A small-molecule ligand and the protein it binds are described below.
Small molecule (SMILES): CC(=O)N[C@@H]1[C@@H](O)[C@H](O)[C@@H](CO)O[C@H]1O

Binding-site contacts:
Ligand atom O5 contacts residue GLU133 of chain 1.A at 4.2 Å.
Ligand atom C5 contacts residue ASN19 of chain 1.A at 3.6 Å.
Ligand atom O7 contacts residue ARG136 of chain 1.A at 4.0 Å.
Ligand atom C1 contacts residue VAL22 of chain 1.A at 4.2 Å (hydrophobic).
Ligand atom C6 contacts residue VAL22 of chain 1.A at 4.0 Å (hydrophobic).
Ligand atom C3 contacts residue ASN19 of chain 1.A at 3.8 Å.
Ligand atom O5 contacts residue ASN19 of chain 1.A at 2.4 Å (h-bond).
Ligand atom O6 contacts residue VAL22 of chain 1.A at 4.1 Å.
Ligand atom C6 contacts residue LEU129 of chain 1.A at 4.5 Å (hydrophobic).
Ligand atom C2 contacts residue GLU133 of chain 1.A at 4.5 Å.
Ligand atom C1 contacts residue GLU133 of chain 1.A at 4.2 Å.
Ligand atom O7 contacts residue GLU133 of chain 1.A at 4.1 Å.
Ligand atom C1 contacts residue ASN19 of chain 1.A at 1.4 Å.
Ligand atom C5 contacts residue VAL22 of chain 1.A at 4.3 Å (hydrophobic).
Ligand atom C7 contacts residue ASN19 of chain 1.A at 3.4 Å.
Ligand atom O6 contacts residue LEU129 of chain 1.A at 3.8 Å.
Ligand atom N2 contacts residue ASN19 of chain 1.A at 2.9 Å (h-bond).
Ligand atom O7 contacts residue ASN19 of chain 1.A at 3.5 Å (h-bond).
Ligand atom C4 contacts residue ASN19 of chain 1.A at 4.2 Å.
Ligand atom C2 contacts residue ASN19 of chain 1.A at 2.4 Å.
Ligand atom O5 contacts residue VAL22 of chain 1.A at 3.4 Å.

Sequence of chain 1.A:
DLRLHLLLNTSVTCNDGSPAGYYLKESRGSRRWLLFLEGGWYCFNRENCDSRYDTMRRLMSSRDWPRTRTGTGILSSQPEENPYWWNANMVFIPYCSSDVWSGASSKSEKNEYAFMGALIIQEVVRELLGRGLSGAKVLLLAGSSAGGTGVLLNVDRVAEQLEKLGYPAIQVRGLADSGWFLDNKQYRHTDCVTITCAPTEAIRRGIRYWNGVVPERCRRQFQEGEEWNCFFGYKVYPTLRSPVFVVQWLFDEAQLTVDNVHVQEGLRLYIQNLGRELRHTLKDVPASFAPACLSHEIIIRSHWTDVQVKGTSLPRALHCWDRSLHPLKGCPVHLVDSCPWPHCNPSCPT